This small molecule binds to this protein.
Small molecule (SMILES): NC(=[NH2+])c1ccc2[nH]c(-c3cc(OC(F)(F)F)ccc3[O-])nc2c1

Sequence of chain 1.A:
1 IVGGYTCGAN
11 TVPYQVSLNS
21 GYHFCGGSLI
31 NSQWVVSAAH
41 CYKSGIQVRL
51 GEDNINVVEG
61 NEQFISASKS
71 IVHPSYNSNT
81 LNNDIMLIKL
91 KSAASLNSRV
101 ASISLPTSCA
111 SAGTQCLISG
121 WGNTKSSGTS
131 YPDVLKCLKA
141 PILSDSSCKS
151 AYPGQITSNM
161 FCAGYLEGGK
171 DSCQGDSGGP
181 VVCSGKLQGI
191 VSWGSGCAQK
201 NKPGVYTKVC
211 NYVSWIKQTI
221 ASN

Binding-site contacts:
Ligand atom N2 contacts residue GLY204 of chain 1.A at 3.4 Å.
Ligand atom C3X contacts residue GLN174 of chain 1.A at 3.1 Å.
Ligand atom FX' contacts residue GLN174 of chain 1.A at 2.6 Å.
Ligand atom N1 contacts residue GLY194 of chain 1.A at 3.7 Å.
Ligand atom C2 contacts residue SER172 of chain 1.A at 3.5 Å.
Ligand atom C4 contacts residue CYS173 of chain 1.A at 3.8 Å (hydrophobic).
Ligand atom C6 contacts residue GLY196 of chain 1.A at 3.7 Å.
Ligand atom O6' contacts residue SER177 of chain 1.A at 2.2 Å (h-bond).
Ligand atom C7 contacts residue ASP171 of chain 1.A at 3.4 Å.
Ligand atom C3 contacts residue VAL191 of chain 1.A at 3.6 Å (hydrophobic).
Ligand atom C3 contacts residue CYS173 of chain 1.A at 3.8 Å (hydrophobic).
Ligand atom N3 contacts residue SER177 of chain 1.A at 3.0 Å (h-bond).
Ligand atom C1 contacts residue CYS173 of chain 1.A at 3.9 Å (hydrophobic).
Ligand atom N1 contacts residue SER172 of chain 1.A at 3.5 Å (h-bond).
Ligand atom C7 contacts residue GLY196 of chain 1.A at 3.9 Å.
Ligand atom C3 contacts residue SER177 of chain 1.A at 3.9 Å.
Ligand atom C1 contacts residue TRP193 of chain 1.A at 3.9 Å (hydrophobic).
Ligand atom C6' contacts residue SER177 of chain 1.A at 3.5 Å.
Ligand atom N2 contacts residue TRP193 of chain 1.A at 3.9 Å.
Ligand atom C8 contacts residue GLN174 of chain 1.A at 3.8 Å.
Ligand atom C2 contacts residue CYS173 of chain 1.A at 3.9 Å (hydrophobic).
Ligand atom C7 contacts residue SER172 of chain 1.A at 3.2 Å.
Ligand atom O6' contacts residue HIS40 of chain 1.A at 2.8 Å (h-bond).
Ligand atom N2 contacts residue ASP171 of chain 1.A at 2.9 Å (salt-bridge).
Ligand atom C6' contacts residue HIS40 of chain 1.A at 3.8 Å.
Ligand atom C2 contacts residue VAL191 of chain 1.A at 3.8 Å (hydrophobic).
Ligand atom C1 contacts residue GLY194 of chain 1.A at 3.9 Å.
Ligand atom N3 contacts residue GLN174 of chain 1.A at 3.8 Å.
Ligand atom C1 contacts residue SER172 of chain 1.A at 3.7 Å.
Ligand atom N1 contacts residue CYS197 of chain 1.A at 3.8 Å.
Ligand atom N1 contacts residue ASP171 of chain 1.A at 2.8 Å (salt-bridge).
Ligand atom C7 contacts residue GLY194 of chain 1.A at 3.9 Å.
Ligand atom C5 contacts residue GLN174 of chain 1.A at 3.9 Å.
Ligand atom FW' contacts residue GLN174 of chain 1.A at 2.6 Å.
Ligand atom C4 contacts residue GLN174 of chain 1.A at 3.8 Å.
Ligand atom C7 contacts residue TRP193 of chain 1.A at 4.0 Å (hydrophobic).
Ligand atom C4 contacts residue SER177 of chain 1.A at 3.8 Å.
Ligand atom N2 contacts residue SER172 of chain 1.A at 3.0 Å (h-bond).
Ligand atom N1 contacts residue GLY196 of chain 1.A at 2.7 Å (h-bond).
Ligand atom C6 contacts residue GLY194 of chain 1.A at 3.8 Å.